Sequence of chain 1.A:
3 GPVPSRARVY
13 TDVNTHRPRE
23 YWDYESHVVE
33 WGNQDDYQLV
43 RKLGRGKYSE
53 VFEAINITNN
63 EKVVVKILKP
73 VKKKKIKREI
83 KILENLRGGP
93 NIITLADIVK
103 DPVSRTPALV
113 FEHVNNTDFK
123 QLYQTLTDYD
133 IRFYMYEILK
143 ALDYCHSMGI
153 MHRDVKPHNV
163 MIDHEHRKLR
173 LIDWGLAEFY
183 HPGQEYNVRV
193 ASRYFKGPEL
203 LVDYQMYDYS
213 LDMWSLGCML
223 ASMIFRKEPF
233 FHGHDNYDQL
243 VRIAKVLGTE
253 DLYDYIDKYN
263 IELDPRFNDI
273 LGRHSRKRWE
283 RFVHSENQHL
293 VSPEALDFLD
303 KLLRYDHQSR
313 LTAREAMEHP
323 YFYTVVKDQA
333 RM

The protein below binds the small molecule below.
Small molecule (SMILES): Brc1cc2nn[nH]c2cc1Br

Binding-site contacts:
Ligand atom BR1 contacts residue VAL116 of chain 1.A at 4.3 Å.
Ligand atom N5 contacts residue ILE174 of chain 1.A at 4.2 Å.
Ligand atom C3 contacts residue PHE113 of chain 1.A at 3.5 Å (hydrophobic).
Ligand atom C1 contacts residue VAL66 of chain 1.A at 4.1 Å (hydrophobic).
Ligand atom C7 contacts residue ASP175 of chain 1.A at 4.0 Å.
Ligand atom C7 contacts residue LYS68 of chain 1.A at 4.5 Å.
Ligand atom BR1 contacts residue MET163 of chain 1.A at 4.0 Å.
Ligand atom N8 contacts residue ILE174 of chain 1.A at 4.4 Å.
Ligand atom N8 contacts residue ASP175 of chain 1.A at 3.4 Å (salt-bridge).
Ligand atom BR1 contacts residue VAL66 of chain 1.A at 4.0 Å.
Ligand atom C7 contacts residue PHE113 of chain 1.A at 3.7 Å (hydrophobic).
Ligand atom BR2 contacts residue GLU114 of chain 1.A at 4.0 Å.
Ligand atom C7 contacts residue ILE174 of chain 1.A at 4.0 Å (hydrophobic).
Ligand atom C1 contacts residue ILE174 of chain 1.A at 3.8 Å (hydrophobic).
Ligand atom N9 contacts residue LYS68 of chain 1.A at 2.9 Å (salt-bridge).
Ligand atom C4 contacts residue ARG47 of chain 1.A at 4.1 Å.
Ligand atom C6 contacts residue ASP175 of chain 1.A at 4.3 Å.
Ligand atom C1 contacts residue VAL53 of chain 1.A at 4.1 Å (hydrophobic).
Ligand atom C6 contacts residue ILE174 of chain 1.A at 3.7 Å (hydrophobic).
Ligand atom BR2 contacts residue VAL116 of chain 1.A at 3.7 Å.
Ligand atom N5 contacts residue LYS68 of chain 1.A at 3.8 Å.
Ligand atom C4 contacts residue VAL53 of chain 1.A at 4.0 Å (hydrophobic).
Ligand atom C3 contacts residue ILE95 of chain 1.A at 4.4 Å (hydrophobic).
Ligand atom N5 contacts residue VAL53 of chain 1.A at 4.4 Å.
Ligand atom N5 contacts residue ASP175 of chain 1.A at 3.9 Å.
Ligand atom N8 contacts residue LYS68 of chain 1.A at 3.6 Å.
Ligand atom BR1 contacts residue VAL53 of chain 1.A at 4.1 Å.
Ligand atom C2 contacts residue PHE113 of chain 1.A at 4.1 Å (hydrophobic).
Ligand atom BR2 contacts residue ILE95 of chain 1.A at 3.5 Å.
Ligand atom C2 contacts residue ILE174 of chain 1.A at 4.2 Å (hydrophobic).
Ligand atom N9 contacts residue ASP175 of chain 1.A at 3.3 Å.
Ligand atom C6 contacts residue VAL53 of chain 1.A at 4.5 Å (hydrophobic).
Ligand atom C4 contacts residue ILE174 of chain 1.A at 3.4 Å (hydrophobic).
Ligand atom BR2 contacts residue VAL66 of chain 1.A at 3.9 Å.
Ligand atom C3 contacts residue ILE174 of chain 1.A at 4.0 Å (hydrophobic).
Ligand atom BR1 contacts residue ILE174 of chain 1.A at 4.5 Å.
Ligand atom C2 contacts residue VAL66 of chain 1.A at 4.1 Å (hydrophobic).
Ligand atom N8 contacts residue PHE113 of chain 1.A at 3.6 Å.
Ligand atom BR2 contacts residue PHE113 of chain 1.A at 3.8 Å.